Binding-site contacts:
Ligand atom C8 contacts residue ASP67 of chain 1.E at 4.0 Å.
Ligand atom C8 contacts residue TYR90 of chain 1.E at 3.6 Å (hydrophobic).
Ligand atom O6 contacts residue PHE119 of chain 1.E at 3.2 Å (h-bond).
Ligand atom O5 contacts residue THR120 of chain 1.E at 3.7 Å.
Ligand atom C7 contacts residue ASN118 of chain 1.E at 3.3 Å.
Ligand atom N2 contacts residue TYR90 of chain 1.E at 4.2 Å.
Ligand atom O7 contacts residue ASP67 of chain 1.E at 4.3 Å.
Ligand atom C5 contacts residue THR120 of chain 1.E at 4.5 Å.
Ligand atom C2 contacts residue ASN118 of chain 1.E at 2.5 Å.
Ligand atom C1 contacts residue SER66 of chain 1.E at 4.4 Å.
Ligand atom O5 contacts residue SER66 of chain 1.E at 4.3 Å.
Ligand atom C7 contacts residue TYR90 of chain 1.E at 4.2 Å (hydrophobic).
Ligand atom C7 contacts residue ASP67 of chain 1.E at 4.3 Å.
Ligand atom O7 contacts residue SER66 of chain 1.E at 3.6 Å.
Ligand atom O6 contacts residue ASN118 of chain 1.E at 4.1 Å.
Ligand atom C3 contacts residue ASN118 of chain 1.E at 3.8 Å.
Ligand atom N2 contacts residue ASN118 of chain 1.E at 2.9 Å (h-bond).
Ligand atom C8 contacts residue ASN118 of chain 1.E at 4.3 Å.
Ligand atom O5 contacts residue ASN118 of chain 1.E at 2.4 Å (h-bond).
Ligand atom O7 contacts residue ASN118 of chain 1.E at 3.4 Å (h-bond).
Ligand atom C6 contacts residue THR120 of chain 1.E at 4.0 Å.
Ligand atom O6 contacts residue THR120 of chain 1.E at 3.5 Å (h-bond).
Ligand atom C4 contacts residue ASN118 of chain 1.E at 4.2 Å.
Ligand atom C1 contacts residue ASN118 of chain 1.E at 1.4 Å.
Ligand atom C5 contacts residue ASN118 of chain 1.E at 3.6 Å.
Ligand atom O6 contacts residue THR89 of chain 1.E at 3.8 Å.

Sequence of chain 1.E:
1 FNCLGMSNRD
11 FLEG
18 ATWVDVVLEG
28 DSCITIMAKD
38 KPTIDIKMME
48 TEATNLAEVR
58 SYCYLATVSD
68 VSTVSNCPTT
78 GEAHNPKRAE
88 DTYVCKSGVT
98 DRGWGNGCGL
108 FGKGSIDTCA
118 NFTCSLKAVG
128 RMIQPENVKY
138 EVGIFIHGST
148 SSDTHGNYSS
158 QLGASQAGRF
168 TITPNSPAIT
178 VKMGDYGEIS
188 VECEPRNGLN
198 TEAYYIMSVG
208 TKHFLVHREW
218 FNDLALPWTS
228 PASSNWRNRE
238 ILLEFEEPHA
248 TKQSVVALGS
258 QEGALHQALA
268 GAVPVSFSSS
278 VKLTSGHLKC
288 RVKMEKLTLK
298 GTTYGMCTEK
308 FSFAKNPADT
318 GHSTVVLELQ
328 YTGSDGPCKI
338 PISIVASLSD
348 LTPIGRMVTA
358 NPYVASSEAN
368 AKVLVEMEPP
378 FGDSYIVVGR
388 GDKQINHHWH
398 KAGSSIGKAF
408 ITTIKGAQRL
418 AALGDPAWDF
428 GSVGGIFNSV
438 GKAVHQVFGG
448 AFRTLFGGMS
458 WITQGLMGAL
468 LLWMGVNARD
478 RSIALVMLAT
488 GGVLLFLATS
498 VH

A protein and the small-molecule ligand that binds it are described below.
Small molecule (SMILES): CC(=O)N[C@@H]1[C@@H](O)[C@H](O)[C@@H](CO)O[C@H]1O